Sequence of chain 2.B:
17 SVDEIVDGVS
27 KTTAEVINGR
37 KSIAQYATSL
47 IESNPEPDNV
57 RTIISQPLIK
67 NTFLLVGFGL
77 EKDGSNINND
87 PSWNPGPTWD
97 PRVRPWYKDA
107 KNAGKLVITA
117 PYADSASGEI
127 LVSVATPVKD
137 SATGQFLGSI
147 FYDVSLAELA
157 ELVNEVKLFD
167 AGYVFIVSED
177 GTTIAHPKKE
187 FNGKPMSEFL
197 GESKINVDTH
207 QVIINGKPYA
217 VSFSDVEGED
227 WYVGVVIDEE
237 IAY

Binding-site contacts:
Ligand atom CA contacts residue ASP120 of chain 2.B at 3.7 Å.
Ligand atom NH1 contacts residue ALA122 of chain 2.B at 3.8 Å.
Ligand atom O contacts residue TYR118 of chain 2.B at 3.4 Å.
Ligand atom CB contacts residue ASP120 of chain 2.B at 3.6 Å.
Ligand atom O contacts residue SER121 of chain 2.B at 3.0 Å (h-bond).
Ligand atom O contacts residue ASP120 of chain 2.B at 3.6 Å.
Ligand atom NE contacts residue ALA122 of chain 2.B at 3.9 Å.
Ligand atom NE contacts residue LEU71 of chain 2.B at 3.4 Å.
Ligand atom CB contacts residue PHE147 of chain 2.B at 3.7 Å (hydrophobic).
Ligand atom CA contacts residue ASP149 of chain 2.B at 3.6 Å.
Ligand atom CD contacts residue LEU71 of chain 2.B at 3.8 Å (hydrophobic).
Ligand atom C contacts residue TRP102 of chain 2.B at 3.5 Å (hydrophobic).
Ligand atom CD contacts residue ASP120 of chain 2.B at 3.5 Å.
Ligand atom CA contacts residue TYR118 of chain 2.B at 3.8 Å (hydrophobic).
Ligand atom CB contacts residue LEU71 of chain 2.B at 3.9 Å (hydrophobic).
Ligand atom CB contacts residue ASP149 of chain 2.B at 3.8 Å.
Ligand atom O contacts residue ARG100 of chain 2.B at 2.7 Å (salt-bridge).
Ligand atom N contacts residue ASP120 of chain 2.B at 3.0 Å (salt-bridge).
Ligand atom NH2 contacts residue LEU71 of chain 2.B at 3.9 Å.
Ligand atom N contacts residue ASP149 of chain 2.B at 2.6 Å (salt-bridge).
Ligand atom NE contacts residue ASP120 of chain 2.B at 2.8 Å (salt-bridge).
Ligand atom C contacts residue TYR118 of chain 2.B at 3.9 Å (hydrophobic).
Ligand atom NH2 contacts residue ASP120 of chain 2.B at 3.9 Å.
Ligand atom NH1 contacts residue LEU71 of chain 2.B at 3.7 Å.
Ligand atom C contacts residue SER121 of chain 2.B at 3.5 Å.
Ligand atom OXT contacts residue TRP95 of chain 2.B at 3.5 Å.
Ligand atom OXT contacts residue SER121 of chain 2.B at 3.3 Å (h-bond).
Ligand atom CA contacts residue PHE147 of chain 2.B at 4.0 Å (hydrophobic).
Ligand atom CA contacts residue TRP102 of chain 2.B at 3.7 Å (hydrophobic).
Ligand atom C contacts residue ARG100 of chain 2.B at 3.5 Å.
Ligand atom N contacts residue TYR118 of chain 2.B at 3.2 Å (h-bond).
Ligand atom CD contacts residue TRP89 of chain 2.B at 3.5 Å (hydrophobic).
Ligand atom CG contacts residue ASP120 of chain 2.B at 3.2 Å.
Ligand atom OXT contacts residue TRP102 of chain 2.B at 2.9 Å (h-bond).
Ligand atom CG contacts residue SER121 of chain 2.B at 3.6 Å.
Ligand atom CZ contacts residue ASP120 of chain 2.B at 3.8 Å.
Ligand atom OXT contacts residue ARG100 of chain 2.B at 2.7 Å (salt-bridge).
Ligand atom NH1 contacts residue TRP89 of chain 2.B at 3.2 Å.
Ligand atom CZ contacts residue ALA122 of chain 2.B at 3.8 Å (hydrophobic).
Ligand atom CZ contacts residue LEU71 of chain 2.B at 3.5 Å (hydrophobic).

The protein below binds the small molecule below.
Small molecule (SMILES): NC(=[NH2+])NCCC[C@H](N)C(=O)O